Binding-site contacts:
Ligand atom C10 contacts residue TRP76 of chain 1.A at 3.6 Å (hydrophobic).
Ligand atom C16 contacts residue TRP76 of chain 1.A at 3.6 Å (hydrophobic).
Ligand atom CL contacts residue TYR78 of chain 1.A at 3.7 Å.
Ligand atom C13 contacts residue TYR78 of chain 1.A at 3.4 Å (hydrophobic).
Ligand atom C2 contacts residue SER69 of chain 1.A at 3.6 Å.
Ligand atom O contacts residue TYR83 of chain 1.A at 3.4 Å (h-bond).
Ligand atom O2 contacts residue TRP37 of chain 1.A at 3.9 Å.
Ligand atom C8 contacts residue TYR83 of chain 1.A at 3.5 Å (hydrophobic).
Ligand atom O4 contacts residue ARG49 of chain 1.A at 2.9 Å (salt-bridge).
Ligand atom C20 contacts residue TRP76 of chain 1.A at 3.5 Å (hydrophobic).
Ligand atom C13 contacts residue ARG49 of chain 1.A at 3.8 Å.
Ligand atom C16 contacts residue ARG49 of chain 1.A at 3.8 Å.
Ligand atom C4 contacts residue GLU35 of chain 1.A at 2.9 Å.
Ligand atom C20 contacts residue ARG49 of chain 1.A at 3.5 Å.
Ligand atom C19 contacts residue ARG49 of chain 1.A at 3.7 Å.
Ligand atom O1 contacts residue TYR78 of chain 1.A at 2.6 Å (h-bond).
Ligand atom O2 contacts residue ARG49 of chain 1.A at 2.9 Å (salt-bridge).
Ligand atom N2 contacts residue TRP76 of chain 1.A at 3.5 Å (h-bond).
Ligand atom C9 contacts residue TYR83 of chain 1.A at 3.5 Å (hydrophobic).
Ligand atom N2 contacts residue ARG49 of chain 1.A at 3.5 Å.
Ligand atom C12 contacts residue TYR78 of chain 1.A at 3.3 Å (hydrophobic).
Ligand atom N1 contacts residue TRP76 of chain 1.A at 3.6 Å.
Ligand atom C5 contacts residue GLU35 of chain 1.A at 3.8 Å.
Ligand atom N contacts residue TYR83 of chain 1.A at 2.7 Å (h-bond).
Ligand atom N1 contacts residue ARG49 of chain 1.A at 3.7 Å.
Ligand atom C10 contacts residue ARG49 of chain 1.A at 3.8 Å.
Ligand atom C11 contacts residue TRP76 of chain 1.A at 3.8 Å (hydrophobic).
Ligand atom C11 contacts residue TRP37 of chain 1.A at 3.4 Å (hydrophobic).
Ligand atom C15 contacts residue TRP76 of chain 1.A at 3.3 Å (hydrophobic).
Ligand atom C3 contacts residue GLU35 of chain 1.A at 3.7 Å.
Ligand atom C14 contacts residue TRP76 of chain 1.A at 3.7 Å (hydrophobic).
Ligand atom O2 contacts residue GLY48 of chain 1.A at 3.5 Å.
Ligand atom C9 contacts residue TRP76 of chain 1.A at 3.8 Å (hydrophobic).
Ligand atom C15 contacts residue ARG49 of chain 1.A at 3.5 Å.
Ligand atom C contacts residue ASP72 of chain 1.A at 2.9 Å.
Ligand atom C contacts residue SER74 of chain 1.A at 3.1 Å.
Ligand atom O3 contacts residue TRP76 of chain 1.A at 3.6 Å.
Ligand atom C7 contacts residue TYR83 of chain 1.A at 3.5 Å (hydrophobic).
Ligand atom O3 contacts residue ARG49 of chain 1.A at 3.2 Å (salt-bridge).
Ligand atom C14 contacts residue ARG49 of chain 1.A at 3.5 Å.

Sequence of chain 1.A:
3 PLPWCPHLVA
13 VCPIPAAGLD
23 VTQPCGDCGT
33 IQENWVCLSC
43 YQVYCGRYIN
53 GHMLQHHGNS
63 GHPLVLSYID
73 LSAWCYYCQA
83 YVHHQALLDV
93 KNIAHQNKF

A small-molecule ligand and the protein it binds are described below.
Small molecule (SMILES): COc1ccccc1CNC(=O)Cn1c(CCC(=O)O)nc2c(Cl)cccc2c1=O